Sequence of chain 2.A:
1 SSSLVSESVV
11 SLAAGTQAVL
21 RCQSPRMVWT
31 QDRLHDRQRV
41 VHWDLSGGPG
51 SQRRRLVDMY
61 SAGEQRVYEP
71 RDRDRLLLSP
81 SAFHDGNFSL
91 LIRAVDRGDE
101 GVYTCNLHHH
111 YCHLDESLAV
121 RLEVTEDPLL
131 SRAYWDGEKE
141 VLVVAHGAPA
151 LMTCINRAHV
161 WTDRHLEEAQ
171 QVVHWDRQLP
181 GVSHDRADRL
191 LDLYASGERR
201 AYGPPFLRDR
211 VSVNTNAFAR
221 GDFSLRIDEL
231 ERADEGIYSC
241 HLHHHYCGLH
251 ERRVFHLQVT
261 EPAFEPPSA

Binding-site contacts:
Ligand atom C1 contacts residue SER89 of chain 2.A at 4.5 Å.
Ligand atom C8 contacts residue ASN87 of chain 2.A at 4.3 Å.
Ligand atom C4 contacts residue ASN87 of chain 2.A at 4.2 Å.
Ligand atom O7 contacts residue ASP85 of chain 2.A at 3.4 Å (salt-bridge).
Ligand atom O5 contacts residue ASN87 of chain 2.A at 2.4 Å (h-bond).
Ligand atom C5 contacts residue LEU151 of chain 2.A at 4.1 Å (hydrophobic).
Ligand atom O4 contacts residue LEU151 of chain 2.A at 4.1 Å.
Ligand atom O6 contacts residue LEU91 of chain 2.A at 4.1 Å.
Ligand atom C6 contacts residue LEU91 of chain 2.A at 3.7 Å (hydrophobic).
Ligand atom C5 contacts residue ASN87 of chain 2.A at 3.7 Å.
Ligand atom C7 contacts residue ASP85 of chain 2.A at 4.4 Å.
Ligand atom N2 contacts residue ASN87 of chain 2.A at 2.8 Å (h-bond).
Ligand atom C2 contacts residue ASN87 of chain 2.A at 2.4 Å.
Ligand atom C6 contacts residue LEU151 of chain 2.A at 3.8 Å (hydrophobic).
Ligand atom C1 contacts residue ASN87 of chain 2.A at 1.4 Å.
Ligand atom C3 contacts residue ASN87 of chain 2.A at 3.8 Å.
Ligand atom C7 contacts residue ASN87 of chain 2.A at 3.1 Å.
Ligand atom O7 contacts residue ASN87 of chain 2.A at 3.0 Å (h-bond).

A small-molecule ligand and the protein it binds are described below.
Small molecule (SMILES): CC(=O)N[C@@H]1[C@@H](O)[C@H](O)[C@@H](CO)O[C@H]1O